Binding-site contacts:
Ligand atom O4 contacts residue TYR151 of chain 1.A at 3.6 Å.
Ligand atom O5 contacts residue TYR378 of chain 1.A at 3.6 Å.
Ligand atom O1 contacts residue GLU280 of chain 1.A at 2.6 Å (salt-bridge).
Ligand atom O2 contacts residue ASN218 of chain 1.A at 3.0 Å (h-bond).
Ligand atom C4 contacts residue ASP426 of chain 1.A at 3.7 Å.
Ligand atom O4 contacts residue ASP426 of chain 1.A at 3.0 Å (salt-bridge).
Ligand atom C8 contacts residue TRP332 of chain 1.A at 3.6 Å (hydrophobic).
Ligand atom C2 contacts residue GLU280 of chain 1.A at 3.5 Å.
Ligand atom O3 contacts residue GLU177 of chain 1.A at 2.6 Å (salt-bridge).
Ligand atom O2 contacts residue HIS222 of chain 1.A at 3.7 Å.
Ligand atom O7 contacts residue TYR381 of chain 1.A at 2.8 Å (h-bond).
Ligand atom O6 contacts residue TYR378 of chain 1.A at 3.0 Å (h-bond).
Ligand atom C6 contacts residue ASP426 of chain 1.A at 3.4 Å.
Ligand atom N2 contacts residue TRP354 of chain 1.A at 3.7 Å.
Ligand atom O6 contacts residue PRO425 of chain 1.A at 3.3 Å.
Ligand atom C3 contacts residue GLU177 of chain 1.A at 3.2 Å.
Ligand atom O3 contacts residue ASN218 of chain 1.A at 3.0 Å (h-bond).
Ligand atom O1 contacts residue TRP354 of chain 1.A at 3.3 Å.
Ligand atom O7 contacts residue TRP354 of chain 1.A at 3.6 Å.
Ligand atom C8 contacts residue TYR381 of chain 1.A at 3.6 Å (hydrophobic).
Ligand atom C1 contacts residue TRP424 of chain 1.A at 3.4 Å (hydrophobic).
Ligand atom C7 contacts residue TYR381 of chain 1.A at 3.5 Å (hydrophobic).
Ligand atom C2 contacts residue HIS222 of chain 1.A at 3.9 Å.
Ligand atom C6 contacts residue TRP424 of chain 1.A at 3.8 Å (hydrophobic).
Ligand atom C1 contacts residue TRP354 of chain 1.A at 3.4 Å (hydrophobic).
Ligand atom O6 contacts residue ASP426 of chain 1.A at 2.7 Å (salt-bridge).
Ligand atom C6 contacts residue VAL383 of chain 1.A at 3.8 Å (hydrophobic).
Ligand atom C8 contacts residue TRP354 of chain 1.A at 3.4 Å (hydrophobic).
Ligand atom C8 contacts residue ASP279 of chain 1.A at 3.7 Å.
Ligand atom O6 contacts residue ASP426 of chain 1.A at 2.7 Å (salt-bridge).
Ligand atom C2 contacts residue ASN218 of chain 1.A at 3.8 Å.
Ligand atom C7 contacts residue TRP354 of chain 1.A at 3.7 Å (hydrophobic).
Ligand atom N2 contacts residue ASP279 of chain 1.A at 3.0 Å (salt-bridge).
Ligand atom O7 contacts residue TRP424 of chain 1.A at 3.6 Å.
Ligand atom C7 contacts residue ASP279 of chain 1.A at 3.8 Å.
Ligand atom O4 contacts residue HIS222 of chain 1.A at 3.7 Å.
Ligand atom C1 contacts residue GLU280 of chain 1.A at 3.6 Å.
Ligand atom C5 contacts residue CYS148 of chain 1.A at 3.8 Å (hydrophobic).
Ligand atom O3 contacts residue HIS222 of chain 1.A at 3.5 Å.
Ligand atom O2 contacts residue ASP279 of chain 1.A at 2.9 Å (salt-bridge).

Sequence of chain 1.A:
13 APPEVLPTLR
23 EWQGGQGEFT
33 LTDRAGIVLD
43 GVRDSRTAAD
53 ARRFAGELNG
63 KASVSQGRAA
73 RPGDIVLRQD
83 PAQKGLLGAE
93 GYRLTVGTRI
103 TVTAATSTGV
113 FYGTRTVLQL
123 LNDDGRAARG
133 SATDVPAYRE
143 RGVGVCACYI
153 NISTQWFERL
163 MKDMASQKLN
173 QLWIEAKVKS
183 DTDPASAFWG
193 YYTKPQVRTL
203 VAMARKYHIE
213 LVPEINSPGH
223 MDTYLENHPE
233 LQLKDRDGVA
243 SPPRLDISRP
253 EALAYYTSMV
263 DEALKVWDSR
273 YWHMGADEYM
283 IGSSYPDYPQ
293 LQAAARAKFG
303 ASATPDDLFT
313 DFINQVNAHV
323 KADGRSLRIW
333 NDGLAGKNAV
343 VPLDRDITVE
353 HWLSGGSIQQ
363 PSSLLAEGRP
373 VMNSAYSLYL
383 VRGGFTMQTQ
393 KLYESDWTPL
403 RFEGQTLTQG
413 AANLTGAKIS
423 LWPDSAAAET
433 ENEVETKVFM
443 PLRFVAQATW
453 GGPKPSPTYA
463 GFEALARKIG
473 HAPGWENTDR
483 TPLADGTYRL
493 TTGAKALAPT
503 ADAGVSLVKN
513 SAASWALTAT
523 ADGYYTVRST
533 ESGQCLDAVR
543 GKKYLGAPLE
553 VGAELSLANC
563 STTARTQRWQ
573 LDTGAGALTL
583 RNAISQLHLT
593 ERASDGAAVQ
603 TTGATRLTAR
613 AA

The small molecule below binds the protein below.
Small molecule (SMILES): CC(=O)N[C@@H]1[C@@H](O[C@@H]2O[C@H](CO)[C@H](O)[C@H](O)[C@H]2O)[C@@H](O)[C@@H](CO)O[C@H]1O